Sequence of chain 1.B:
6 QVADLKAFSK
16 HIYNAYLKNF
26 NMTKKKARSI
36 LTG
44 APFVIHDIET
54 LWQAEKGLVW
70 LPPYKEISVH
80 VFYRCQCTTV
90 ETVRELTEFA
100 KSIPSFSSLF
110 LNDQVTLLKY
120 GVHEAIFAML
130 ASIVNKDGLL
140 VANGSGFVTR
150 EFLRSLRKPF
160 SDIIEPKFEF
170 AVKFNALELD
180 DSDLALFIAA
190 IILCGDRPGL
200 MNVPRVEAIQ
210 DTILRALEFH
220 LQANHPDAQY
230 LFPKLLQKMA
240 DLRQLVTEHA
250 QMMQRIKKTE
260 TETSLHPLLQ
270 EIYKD

Binding-site contacts:
Ligand atom C17 contacts residue MET252 of chain 1.B at 3.7 Å (hydrophobic).
Ligand atom C18 contacts residue TYR272 of chain 1.B at 3.5 Å (hydrophobic).
Ligand atom C12 contacts residue ILE163 of chain 1.B at 3.2 Å (hydrophobic).
Ligand atom O1 contacts residue ILE163 of chain 1.B at 3.4 Å.
Ligand atom C7 contacts residue VAL147 of chain 1.B at 3.8 Å (hydrophobic).
Ligand atom F3 contacts residue ARG83 of chain 1.B at 3.8 Å.
Ligand atom C15 contacts residue THR88 of chain 1.B at 3.2 Å.
Ligand atom C21 contacts residue HIS248 of chain 1.B at 3.8 Å.
Ligand atom C18 contacts residue MET252 of chain 1.B at 3.6 Å (hydrophobic).
Ligand atom O1 contacts residue LEU138 of chain 1.B at 3.6 Å.
Ligand atom O5 contacts residue MET252 of chain 1.B at 3.4 Å.
Ligand atom C5 contacts residue CYS84 of chain 1.B at 3.9 Å (hydrophobic).
Ligand atom C7 contacts residue VAL80 of chain 1.B at 3.8 Å (hydrophobic).
Ligand atom O4 contacts residue HIS122 of chain 1.B at 2.8 Å (h-bond).
Ligand atom F2 contacts residue VAL147 of chain 1.B at 3.0 Å.
Ligand atom C18 contacts residue HIS122 of chain 1.B at 3.6 Å.
Ligand atom O4 contacts residue THR88 of chain 1.B at 3.6 Å.
Ligand atom F3 contacts residue TRP63 of chain 1.B at 3.0 Å.
Ligand atom O5 contacts residue TYR272 of chain 1.B at 2.7 Å (h-bond).
Ligand atom C1 contacts residue PHE167 of chain 1.B at 3.3 Å (hydrophobic).
Ligand atom C20 contacts residue ILE162 of chain 1.B at 3.8 Å (hydrophobic).
Ligand atom F1 contacts residue ARG83 of chain 1.B at 3.4 Å.
Ligand atom C2 contacts residue LEU129 of chain 1.B at 3.1 Å (hydrophobic).
Ligand atom C10 contacts residue VAL140 of chain 1.B at 3.8 Å (hydrophobic).
Ligand atom F3 contacts residue VAL147 of chain 1.B at 3.8 Å.
Ligand atom C9 contacts residue VAL147 of chain 1.B at 3.8 Å (hydrophobic).
Ligand atom O4 contacts residue TYR272 of chain 1.B at 3.4 Å (h-bond).
Ligand atom C14 contacts residue THR88 of chain 1.B at 3.6 Å.
Ligand atom O3 contacts residue MET252 of chain 1.B at 3.6 Å.
Ligand atom C18 contacts residue HIS248 of chain 1.B at 3.6 Å.
Ligand atom C19 contacts residue HIS248 of chain 1.B at 3.6 Å.
Ligand atom C16 contacts residue HIS248 of chain 1.B at 3.7 Å.
Ligand atom O5 contacts residue HIS122 of chain 1.B at 3.7 Å.
Ligand atom C4 contacts residue CYS84 of chain 1.B at 3.5 Å (hydrophobic).
Ligand atom C19 contacts residue CYS84 of chain 1.B at 3.7 Å (hydrophobic).
Ligand atom O2 contacts residue LEU138 of chain 1.B at 3.5 Å.
Ligand atom C4 contacts residue ILE163 of chain 1.B at 3.8 Å (hydrophobic).
Ligand atom O5 contacts residue HIS248 of chain 1.B at 2.4 Å (h-bond).
Ligand atom O4 contacts residue LEU268 of chain 1.B at 3.6 Å.
Ligand atom C20 contacts residue PHE81 of chain 1.B at 3.6 Å (hydrophobic).

A small-molecule ligand and the protein it binds are described below.
Small molecule (SMILES): CCO[C@H](COc1ccc(C(F)(F)F)cc1)CSc1ccc(OCC(=O)O)c(C)c1